This small molecule binds to this protein.
Small molecule (SMILES): O=c1cc[nH]c(=O)[nH]1

Sequence of chain 1.A:
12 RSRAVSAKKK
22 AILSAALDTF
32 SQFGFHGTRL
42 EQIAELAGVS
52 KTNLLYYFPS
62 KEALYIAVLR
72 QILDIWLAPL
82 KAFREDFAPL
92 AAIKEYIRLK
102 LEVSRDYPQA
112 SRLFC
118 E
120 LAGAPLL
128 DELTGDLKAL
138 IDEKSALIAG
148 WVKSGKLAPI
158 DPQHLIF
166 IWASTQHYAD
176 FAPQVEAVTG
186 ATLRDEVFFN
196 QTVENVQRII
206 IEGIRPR

Binding-site contacts:
Ligand atom O4 contacts residue GLN171 of chain 1.B at 3.7 Å.
Ligand atom O4 contacts residue LYS101 of chain 1.B at 3.0 Å (salt-bridge).
Ligand atom N1 contacts residue LEU74 of chain 1.B at 4.2 Å.
Ligand atom O2 contacts residue PHE115 of chain 1.B at 3.9 Å.
Ligand atom C6 contacts residue TRP167 of chain 1.B at 3.7 Å (hydrophobic).
Ligand atom O2 contacts residue GLN179 of chain 1.A at 3.1 Å (h-bond).
Ligand atom N1 contacts residue GLN179 of chain 1.A at 2.8 Å (h-bond).
Ligand atom O2 contacts residue TRP167 of chain 1.B at 3.6 Å.
Ligand atom C2 contacts residue TRP77 of chain 1.B at 3.5 Å (hydrophobic).
Ligand atom C6 contacts residue LEU74 of chain 1.B at 3.5 Å (hydrophobic).
Ligand atom C2 contacts residue PHE115 of chain 1.B at 4.4 Å (hydrophobic).
Ligand atom C2 contacts residue GLN171 of chain 1.B at 3.5 Å.
Ligand atom C6 contacts residue LEU78 of chain 1.B at 4.5 Å (hydrophobic).
Ligand atom O4 contacts residue TYR97 of chain 1.B at 4.3 Å.
Ligand atom C4 contacts residue LYS101 of chain 1.B at 3.8 Å.
Ligand atom N1 contacts residue PHE115 of chain 1.B at 4.0 Å.
Ligand atom C6 contacts residue GLN179 of chain 1.A at 3.4 Å.
Ligand atom O4 contacts residue TRP167 of chain 1.B at 3.2 Å (h-bond).
Ligand atom C5 contacts residue LEU74 of chain 1.B at 4.1 Å (hydrophobic).
Ligand atom N1 contacts residue TRP77 of chain 1.B at 3.9 Å.
Ligand atom C4 contacts residue TRP167 of chain 1.B at 3.4 Å (hydrophobic).
Ligand atom N3 contacts residue TRP167 of chain 1.B at 3.3 Å.
Ligand atom N3 contacts residue GLN171 of chain 1.B at 2.8 Å (h-bond).
Ligand atom O2 contacts residue TRP77 of chain 1.B at 3.8 Å.
Ligand atom C2 contacts residue TRP167 of chain 1.B at 3.5 Å (hydrophobic).
Ligand atom N1 contacts residue TRP167 of chain 1.B at 3.6 Å.
Ligand atom O2 contacts residue PHE176 of chain 1.A at 3.7 Å.
Ligand atom N3 contacts residue TRP77 of chain 1.B at 3.3 Å.
Ligand atom C6 contacts residue LEU134 of chain 1.B at 4.4 Å (hydrophobic).
Ligand atom C4 contacts residue TRP77 of chain 1.B at 3.3 Å (hydrophobic).
Ligand atom C2 contacts residue GLN179 of chain 1.A at 3.6 Å.
Ligand atom C5 contacts residue TRP167 of chain 1.B at 3.5 Å (hydrophobic).
Ligand atom C5 contacts residue TRP77 of chain 1.B at 3.6 Å (hydrophobic).
Ligand atom C4 contacts residue GLN171 of chain 1.B at 3.7 Å.
Ligand atom C5 contacts residue LEU78 of chain 1.B at 3.8 Å (hydrophobic).
Ligand atom N3 contacts residue LYS101 of chain 1.B at 3.8 Å.
Ligand atom O2 contacts residue GLN171 of chain 1.B at 3.1 Å (h-bond).
Ligand atom O4 contacts residue TRP77 of chain 1.B at 3.4 Å.
Ligand atom C6 contacts residue TRP77 of chain 1.B at 3.9 Å (hydrophobic).

Sequence of chain 1.B:
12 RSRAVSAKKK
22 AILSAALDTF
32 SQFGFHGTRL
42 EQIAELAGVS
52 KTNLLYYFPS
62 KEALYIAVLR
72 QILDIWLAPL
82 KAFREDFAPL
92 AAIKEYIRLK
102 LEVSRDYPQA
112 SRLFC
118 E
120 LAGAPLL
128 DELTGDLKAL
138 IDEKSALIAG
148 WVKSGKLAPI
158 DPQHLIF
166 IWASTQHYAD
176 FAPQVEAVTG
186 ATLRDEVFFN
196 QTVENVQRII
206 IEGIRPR